The small molecule below binds the protein below.
Small molecule (SMILES): O=C(O)c1ccc(O)c(F)c1

Binding-site contacts:
Ligand atom C2 contacts residue ILE191 of chain 2.L at 3.4 Å (hydrophobic).
Ligand atom F3 contacts residue ILE191 of chain 2.L at 3.8 Å.
Ligand atom C7 contacts residue PRO15 of chain 2.K at 3.7 Å (hydrophobic).
Ligand atom F3 contacts residue FE1 of chain 2.GA at 4.0 Å.
Ligand atom C1 contacts residue TRP149 of chain 2.L at 3.9 Å (hydrophobic).
Ligand atom C3 contacts residue FE1 of chain 2.GA at 3.9 Å.
Ligand atom C5 contacts residue ARG157 of chain 2.L at 4.0 Å.
Ligand atom O4 contacts residue ARG157 of chain 2.L at 2.9 Å (salt-bridge).
Ligand atom O1 contacts residue ARG133 of chain 2.K at 3.7 Å.
Ligand atom O2 contacts residue TRP149 of chain 2.L at 3.1 Å.
Ligand atom O4 contacts residue TYR108 of chain 2.L at 3.7 Å.
Ligand atom O2 contacts residue ARG133 of chain 2.K at 4.0 Å.
Ligand atom O4 contacts residue TYR147 of chain 2.L at 2.0 Å (h-bond).
Ligand atom C5 contacts residue FE1 of chain 2.GA at 3.8 Å.
Ligand atom C4 contacts residue ARG157 of chain 2.L at 3.4 Å.
Ligand atom C3 contacts residue ARG157 of chain 2.L at 3.5 Å.
Ligand atom C3 contacts residue PRO15 of chain 2.K at 3.9 Å (hydrophobic).
Ligand atom C7 contacts residue TRP149 of chain 2.L at 3.5 Å (hydrophobic).
Ligand atom C5 contacts residue TYR147 of chain 2.L at 2.9 Å (hydrophobic).
Ligand atom O4 contacts residue FE1 of chain 2.GA at 1.9 Å.
Ligand atom C2 contacts residue TYR24 of chain 2.L at 3.8 Å (hydrophobic).
Ligand atom O1 contacts residue TYR24 of chain 2.L at 2.5 Å (h-bond).
Ligand atom F3 contacts residue GLN177 of chain 2.L at 3.2 Å.
Ligand atom C6 contacts residue TRP149 of chain 2.L at 3.8 Å (hydrophobic).
Ligand atom F3 contacts residue ARG157 of chain 2.L at 3.2 Å.
Ligand atom O4 contacts residue HIS162 of chain 2.L at 3.3 Å (h-bond).
Ligand atom F3 contacts residue HIS162 of chain 2.L at 3.2 Å.
Ligand atom C4 contacts residue FE1 of chain 2.GA at 3.0 Å.
Ligand atom O1 contacts residue TRP149 of chain 2.L at 3.8 Å.
Ligand atom C1 contacts residue PRO15 of chain 2.K at 3.3 Å (hydrophobic).
Ligand atom C2 contacts residue PRO15 of chain 2.K at 3.4 Å (hydrophobic).
Ligand atom C6 contacts residue PRO15 of chain 2.K at 3.6 Å (hydrophobic).
Ligand atom C3 contacts residue GLY14 of chain 2.K at 3.8 Å.
Ligand atom C7 contacts residue TYR24 of chain 2.L at 3.6 Å (hydrophobic).
Ligand atom F3 contacts residue THR12 of chain 2.K at 3.6 Å.
Ligand atom C3 contacts residue ILE191 of chain 2.L at 3.6 Å (hydrophobic).
Ligand atom O4 contacts residue HIS160 of chain 2.L at 2.9 Å (h-bond).
Ligand atom F3 contacts residue GLY14 of chain 2.K at 3.7 Å.
Ligand atom C2 contacts residue GLY14 of chain 2.K at 3.7 Å.
Ligand atom C4 contacts residue TYR147 of chain 2.L at 2.8 Å (hydrophobic).

Sequence of chain 2.K:
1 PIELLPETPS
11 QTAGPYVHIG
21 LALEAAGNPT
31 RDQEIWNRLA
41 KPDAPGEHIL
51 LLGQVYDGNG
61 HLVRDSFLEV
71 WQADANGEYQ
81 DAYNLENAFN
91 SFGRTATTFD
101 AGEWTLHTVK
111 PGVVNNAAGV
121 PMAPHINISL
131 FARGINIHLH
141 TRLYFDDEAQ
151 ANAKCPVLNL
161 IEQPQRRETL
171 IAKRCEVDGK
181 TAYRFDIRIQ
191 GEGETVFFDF

Sequence of chain 2.L:
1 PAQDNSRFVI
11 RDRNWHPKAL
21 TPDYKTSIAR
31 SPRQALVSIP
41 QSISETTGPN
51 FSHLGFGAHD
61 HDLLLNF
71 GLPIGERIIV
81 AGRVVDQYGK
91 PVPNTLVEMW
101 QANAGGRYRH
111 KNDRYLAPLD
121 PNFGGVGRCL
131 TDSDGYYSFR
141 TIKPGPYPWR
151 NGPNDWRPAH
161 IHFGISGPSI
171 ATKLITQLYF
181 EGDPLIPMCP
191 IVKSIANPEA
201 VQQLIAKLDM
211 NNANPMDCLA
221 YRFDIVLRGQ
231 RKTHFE